A protein and the small-molecule ligand that binds it are described below.
Small molecule (SMILES): CC(=O)N[C@@H]1[C@@H](O)[C@H](O)[C@@H](CO)O[C@H]1O

Sequence of chain 1.F:
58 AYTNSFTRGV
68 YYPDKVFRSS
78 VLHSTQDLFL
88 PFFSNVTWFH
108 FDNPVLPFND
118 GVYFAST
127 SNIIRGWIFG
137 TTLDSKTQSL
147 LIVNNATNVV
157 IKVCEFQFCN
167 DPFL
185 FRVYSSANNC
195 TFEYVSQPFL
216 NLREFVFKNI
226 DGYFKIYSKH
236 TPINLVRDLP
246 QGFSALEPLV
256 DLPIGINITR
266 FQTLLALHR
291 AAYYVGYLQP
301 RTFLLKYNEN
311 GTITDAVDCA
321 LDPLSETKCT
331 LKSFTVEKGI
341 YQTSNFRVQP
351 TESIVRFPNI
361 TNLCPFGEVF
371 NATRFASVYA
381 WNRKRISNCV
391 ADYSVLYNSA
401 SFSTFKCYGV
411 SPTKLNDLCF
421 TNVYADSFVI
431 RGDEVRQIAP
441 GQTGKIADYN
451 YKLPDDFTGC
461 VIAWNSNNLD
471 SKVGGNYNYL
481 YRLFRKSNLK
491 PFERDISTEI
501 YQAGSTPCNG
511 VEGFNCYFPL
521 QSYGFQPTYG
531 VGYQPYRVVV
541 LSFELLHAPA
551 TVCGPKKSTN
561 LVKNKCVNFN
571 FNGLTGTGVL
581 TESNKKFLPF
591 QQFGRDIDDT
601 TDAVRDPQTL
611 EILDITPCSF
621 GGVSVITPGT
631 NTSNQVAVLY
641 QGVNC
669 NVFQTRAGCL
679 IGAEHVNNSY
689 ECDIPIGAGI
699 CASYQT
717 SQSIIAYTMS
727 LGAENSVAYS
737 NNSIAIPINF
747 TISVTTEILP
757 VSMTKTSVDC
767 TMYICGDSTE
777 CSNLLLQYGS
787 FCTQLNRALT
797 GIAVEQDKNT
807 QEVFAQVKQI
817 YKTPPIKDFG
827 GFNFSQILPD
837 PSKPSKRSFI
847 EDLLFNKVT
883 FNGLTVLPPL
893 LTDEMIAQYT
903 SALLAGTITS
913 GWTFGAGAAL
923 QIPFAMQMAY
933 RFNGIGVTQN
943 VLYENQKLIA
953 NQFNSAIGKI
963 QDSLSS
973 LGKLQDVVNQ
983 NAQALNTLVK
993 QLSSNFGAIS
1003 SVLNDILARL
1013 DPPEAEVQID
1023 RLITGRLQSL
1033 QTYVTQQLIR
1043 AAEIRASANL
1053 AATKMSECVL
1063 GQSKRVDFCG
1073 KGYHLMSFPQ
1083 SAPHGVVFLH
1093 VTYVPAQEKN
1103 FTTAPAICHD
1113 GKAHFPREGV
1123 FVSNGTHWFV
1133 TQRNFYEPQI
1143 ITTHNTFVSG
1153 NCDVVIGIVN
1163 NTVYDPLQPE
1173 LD

Binding-site contacts:
Ligand atom O5 contacts residue ASN644 of chain 1.F at 2.4 Å (h-bond).
Ligand atom C3 contacts residue ASN644 of chain 1.F at 3.8 Å.
Ligand atom N2 contacts residue ASN644 of chain 1.F at 2.9 Å (h-bond).
Ligand atom C5 contacts residue ASN644 of chain 1.F at 3.7 Å.
Ligand atom C1 contacts residue ASN644 of chain 1.F at 1.4 Å.
Ligand atom O7 contacts residue ASN644 of chain 1.F at 4.3 Å.
Ligand atom C4 contacts residue ASN644 of chain 1.F at 4.2 Å.
Ligand atom C7 contacts residue ASN644 of chain 1.F at 3.8 Å.
Ligand atom C2 contacts residue ASN644 of chain 1.F at 2.4 Å.
Ligand atom C8 contacts residue GLN672 of chain 1.F at 4.3 Å.